Binding-site contacts:
Ligand atom C11 contacts residue LEU249 of chain 1.D at 3.9 Å (hydrophobic).
Ligand atom C51 contacts residue TYR61 of chain 1.D at 4.3 Å (hydrophobic).
Ligand atom C21 contacts residue PHE62 of chain 1.D at 4.2 Å (hydrophobic).
Ligand atom C13 contacts residue LEU252 of chain 1.D at 3.0 Å (hydrophobic).
Ligand atom C11 contacts residue MC31 of chain 1.MA at 4.0 Å.
Ligand atom C21 contacts residue TYR61 of chain 1.D at 3.5 Å (hydrophobic).
Ligand atom C20 contacts residue TYR61 of chain 1.D at 4.0 Å (hydrophobic).
Ligand atom C22 contacts residue TYR61 of chain 1.D at 3.6 Å (hydrophobic).
Ligand atom C18 contacts residue LEU65 of chain 1.D at 3.5 Å (hydrophobic).
Ligand atom C27 contacts residue GLY57 of chain 1.D at 4.4 Å.
Ligand atom C04 contacts residue LEU65 of chain 1.D at 4.1 Å (hydrophobic).
Ligand atom C15 contacts residue MC31 of chain 1.NA at 4.0 Å.
Ligand atom C75 contacts residue GLN58 of chain 1.D at 3.8 Å.
Ligand atom O16 contacts residue LEU46 of chain 1.D at 3.6 Å.
Ligand atom C01 contacts residue LEU46 of chain 1.D at 4.2 Å (hydrophobic).
Ligand atom C24 contacts residue GLN58 of chain 1.D at 4.1 Å.
Ligand atom C13 contacts residue LEU249 of chain 1.D at 4.2 Å (hydrophobic).
Ligand atom C25 contacts residue GLN58 of chain 1.D at 3.8 Å.
Ligand atom C01 contacts residue MC31 of chain 1.NA at 3.8 Å.
Ligand atom C15 contacts residue LEU46 of chain 1.D at 4.1 Å (hydrophobic).
Ligand atom C26 contacts residue GLY57 of chain 1.D at 4.2 Å.
Ligand atom C19 contacts residue TYR61 of chain 1.D at 3.8 Å (hydrophobic).
Ligand atom C05 contacts residue ILE253 of chain 1.D at 4.4 Å (hydrophobic).
Ligand atom O23 contacts residue TYR61 of chain 1.D at 3.7 Å.
Ligand atom O28 contacts residue GLY57 of chain 1.D at 4.2 Å.
Ligand atom C05 contacts residue MC31 of chain 1.MA at 4.2 Å.
Ligand atom O23 contacts residue GLN58 of chain 1.D at 3.1 Å.
Ligand atom O16 contacts residue ILE253 of chain 1.D at 4.4 Å.
Ligand atom C22 contacts residue MC31 of chain 1.MA at 4.4 Å.
Ligand atom C19 contacts residue PHE62 of chain 1.D at 3.9 Å (hydrophobic).
Ligand atom C76 contacts residue MC31 of chain 1.MA at 4.4 Å.
Ligand atom C22 contacts residue GLN58 of chain 1.D at 3.9 Å.
Ligand atom C03 contacts residue MC31 of chain 1.MA at 4.3 Å.
Ligand atom C21 contacts residue GLN58 of chain 1.D at 3.4 Å.
Ligand atom C24 contacts residue MC31 of chain 1.MA at 3.9 Å.
Ligand atom C18 contacts residue PHE62 of chain 1.D at 4.0 Å (hydrophobic).
Ligand atom O10 contacts residue MC31 of chain 1.MA at 4.1 Å.
Ligand atom C78 contacts residue LEU54 of chain 1.D at 3.5 Å (hydrophobic).
Ligand atom C04 contacts residue LEU46 of chain 1.D at 4.1 Å (hydrophobic).
Ligand atom C24 contacts residue TYR61 of chain 1.D at 3.7 Å (hydrophobic).

Sequence of chain 1.D:
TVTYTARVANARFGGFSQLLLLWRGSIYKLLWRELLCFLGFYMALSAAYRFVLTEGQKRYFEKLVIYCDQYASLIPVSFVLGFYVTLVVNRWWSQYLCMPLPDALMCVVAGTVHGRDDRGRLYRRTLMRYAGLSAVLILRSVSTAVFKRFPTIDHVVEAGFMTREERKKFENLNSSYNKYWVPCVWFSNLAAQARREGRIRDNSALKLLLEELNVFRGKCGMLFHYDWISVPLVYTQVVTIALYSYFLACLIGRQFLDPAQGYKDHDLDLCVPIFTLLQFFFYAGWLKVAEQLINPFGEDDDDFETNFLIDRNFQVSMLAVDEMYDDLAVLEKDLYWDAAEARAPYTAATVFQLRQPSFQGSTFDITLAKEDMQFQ

The small molecule below binds the protein below.
Small molecule (SMILES): C[C@@H]1CC[C@@]2(OC1)O[C@H]1C[C@H]3[C@@H]4CC=C5C[C@@H](OCCC(CO)CO)CC[C@]5(C)[C@H]4CC[C@]3(C)[C@H]1[C@@H]2C